Binding-site contacts:
Ligand atom OXT contacts residue GLY95 of chain 1.A at 3.6 Å.
Ligand atom O contacts residue ALA147 of chain 1.A at 2.8 Å (h-bond).
Ligand atom N contacts residue ASP216 of chain 1.A at 4.5 Å.
Ligand atom N contacts residue ILE96 of chain 1.A at 4.3 Å.
Ligand atom O contacts residue MSE146 of chain 1.A at 3.2 Å.
Ligand atom C contacts residue ARG102 of chain 1.A at 3.5 Å.
Ligand atom C contacts residue MSE146 of chain 1.A at 4.2 Å.
Ligand atom O contacts residue TRP77 of chain 1.A at 3.6 Å.
Ligand atom CB contacts residue TYR173 of chain 1.A at 4.4 Å (hydrophobic).
Ligand atom N contacts residue SER97 of chain 1.A at 2.8 Å (h-bond).
Ligand atom CB contacts residue MSE146 of chain 1.A at 4.2 Å.
Ligand atom CA contacts residue SER97 of chain 1.A at 3.4 Å.
Ligand atom N contacts residue GLY95 of chain 1.A at 2.9 Å (h-bond).
Ligand atom OXT contacts residue TRP77 of chain 1.A at 3.3 Å.
Ligand atom CB contacts residue GLU191 of chain 1.A at 3.8 Å.
Ligand atom C contacts residue GLY95 of chain 1.A at 4.2 Å.
Ligand atom O contacts residue ARG102 of chain 1.A at 3.0 Å (salt-bridge).
Ligand atom C contacts residue ALA147 of chain 1.A at 3.9 Å (hydrophobic).
Ligand atom CB contacts residue ALA147 of chain 1.A at 4.0 Å (hydrophobic).
Ligand atom OXT contacts residue ILE96 of chain 1.A at 3.5 Å.
Ligand atom N contacts residue LEU218 of chain 1.A at 3.8 Å.
Ligand atom CA contacts residue GLU191 of chain 1.A at 3.6 Å.
Ligand atom CA contacts residue MSE146 of chain 1.A at 4.1 Å.
Ligand atom CB contacts residue PHE117 of chain 1.A at 4.2 Å (hydrophobic).
Ligand atom CA contacts residue TRP77 of chain 1.A at 4.4 Å (hydrophobic).
Ligand atom CB contacts residue SER97 of chain 1.A at 3.5 Å.
Ligand atom CB contacts residue TYR148 of chain 1.A at 3.8 Å (hydrophobic).
Ligand atom C contacts residue SER97 of chain 1.A at 3.4 Å.
Ligand atom N contacts residue GLU191 of chain 1.A at 2.9 Å (salt-bridge).
Ligand atom CA contacts residue GLY95 of chain 1.A at 3.8 Å.
Ligand atom C contacts residue TRP77 of chain 1.A at 3.5 Å (hydrophobic).
Ligand atom OXT contacts residue ARG102 of chain 1.A at 2.8 Å (salt-bridge).
Ligand atom OXT contacts residue SER97 of chain 1.A at 2.8 Å (h-bond).
Ligand atom O contacts residue SER97 of chain 1.A at 4.2 Å.

The small molecule below binds the protein below.
Small molecule (SMILES): C[C@@H](N)C(=O)O

Sequence of chain 1.A:
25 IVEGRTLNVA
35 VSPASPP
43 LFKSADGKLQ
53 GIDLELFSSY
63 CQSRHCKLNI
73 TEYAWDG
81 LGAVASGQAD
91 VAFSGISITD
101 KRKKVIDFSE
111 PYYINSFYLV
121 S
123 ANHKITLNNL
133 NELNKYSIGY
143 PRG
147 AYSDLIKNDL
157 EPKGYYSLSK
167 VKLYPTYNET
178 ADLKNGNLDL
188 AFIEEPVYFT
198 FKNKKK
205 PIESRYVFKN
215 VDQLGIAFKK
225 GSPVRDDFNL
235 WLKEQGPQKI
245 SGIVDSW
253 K